Sequence of chain 1.A:
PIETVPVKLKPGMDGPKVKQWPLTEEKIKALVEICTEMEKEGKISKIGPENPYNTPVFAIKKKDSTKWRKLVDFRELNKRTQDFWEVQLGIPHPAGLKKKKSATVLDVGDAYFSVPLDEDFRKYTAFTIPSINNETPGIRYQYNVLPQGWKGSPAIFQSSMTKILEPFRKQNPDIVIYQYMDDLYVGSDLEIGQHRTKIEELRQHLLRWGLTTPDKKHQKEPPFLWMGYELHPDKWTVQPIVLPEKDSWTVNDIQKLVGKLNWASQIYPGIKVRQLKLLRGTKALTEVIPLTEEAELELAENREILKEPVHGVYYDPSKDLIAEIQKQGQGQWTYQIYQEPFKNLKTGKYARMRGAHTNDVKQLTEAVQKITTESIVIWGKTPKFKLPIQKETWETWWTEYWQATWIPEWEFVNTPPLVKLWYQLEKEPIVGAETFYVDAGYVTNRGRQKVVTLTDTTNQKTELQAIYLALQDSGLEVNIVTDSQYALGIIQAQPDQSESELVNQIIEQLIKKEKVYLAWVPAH

This small molecule binds to this protein.
Small molecule (SMILES): CC(C)=CCOc1cc(NC(=S)c2ccoc2C)ccc1Cl

Binding-site contacts:
Ligand atom C11 contacts residue VAL179 of chain 1.A at 3.2 Å (hydrophobic).
Ligand atom C4 contacts residue TYR318 of chain 1.A at 3.9 Å (hydrophobic).
Ligand atom CG contacts residue TRP229 of chain 1.A at 3.9 Å (hydrophobic).
Ligand atom N contacts residue LYS103 of chain 1.A at 3.4 Å.
Ligand atom C contacts residue LYS103 of chain 1.A at 3.5 Å.
Ligand atom C4 contacts residue HIS235 of chain 1.A at 3.7 Å.
Ligand atom O7 contacts residue TYR181 of chain 1.A at 3.4 Å.
Ligand atom CG contacts residue TYR188 of chain 1.A at 3.5 Å (hydrophobic).
Ligand atom C8 contacts residue VAL179 of chain 1.A at 3.4 Å (hydrophobic).
Ligand atom C2 contacts residue LEU100 of chain 1.A at 3.9 Å (hydrophobic).
Ligand atom CF contacts residue TYR181 of chain 1.A at 3.7 Å (hydrophobic).
Ligand atom N contacts residue LYS101 of chain 1.A at 2.8 Å (salt-bridge).
Ligand atom OB contacts residue PHE227 of chain 1.A at 3.9 Å.
Ligand atom CG contacts residue LEU234 of chain 1.A at 3.9 Å (hydrophobic).
Ligand atom C10 contacts residue VAL179 of chain 1.A at 3.7 Å (hydrophobic).
Ligand atom CL contacts residue PHE227 of chain 1.A at 3.6 Å.
Ligand atom C9 contacts residue VAL179 of chain 1.A at 3.5 Å (hydrophobic).
Ligand atom O7 contacts residue TYR188 of chain 1.A at 3.8 Å.
Ligand atom N contacts residue LEU100 of chain 1.A at 3.8 Å.
Ligand atom CL contacts residue LEU234 of chain 1.A at 3.2 Å.
Ligand atom C contacts residue LYS101 of chain 1.A at 3.6 Å.
Ligand atom C11 contacts residue GLY190 of chain 1.A at 3.5 Å.
Ligand atom CA contacts residue LEU100 of chain 1.A at 3.7 Å (hydrophobic).
Ligand atom C11 contacts residue TYR188 of chain 1.A at 3.5 Å (hydrophobic).
Ligand atom C5 contacts residue TYR318 of chain 1.A at 3.8 Å (hydrophobic).
Ligand atom C1 contacts residue LYS101 of chain 1.A at 3.7 Å.
Ligand atom C1 contacts residue LYS103 of chain 1.A at 3.8 Å.
Ligand atom C5 contacts residue PRO236 of chain 1.A at 3.6 Å (hydrophobic).
Ligand atom C6 contacts residue LYS101 of chain 1.A at 3.6 Å.
Ligand atom O7 contacts residue VAL179 of chain 1.A at 3.5 Å.
Ligand atom C5 contacts residue HIS235 of chain 1.A at 3.4 Å.
Ligand atom S contacts residue LYS101 of chain 1.A at 3.4 Å (salt-bridge).
Ligand atom CL contacts residue HIS235 of chain 1.A at 3.2 Å.
Ligand atom S contacts residue LYS103 of chain 1.A at 3.4 Å.
Ligand atom CF contacts residue TRP229 of chain 1.A at 3.9 Å (hydrophobic).
Ligand atom C10 contacts residue GLY190 of chain 1.A at 3.5 Å.
Ligand atom CL contacts residue PRO236 of chain 1.A at 3.8 Å.
Ligand atom C6 contacts residue LYS103 of chain 1.A at 3.6 Å.
Ligand atom CC contacts residue TYR188 of chain 1.A at 3.6 Å (hydrophobic).
Ligand atom CA contacts residue GLU138 of chain 1.B at 3.9 Å.

Sequence of chain 1.B:
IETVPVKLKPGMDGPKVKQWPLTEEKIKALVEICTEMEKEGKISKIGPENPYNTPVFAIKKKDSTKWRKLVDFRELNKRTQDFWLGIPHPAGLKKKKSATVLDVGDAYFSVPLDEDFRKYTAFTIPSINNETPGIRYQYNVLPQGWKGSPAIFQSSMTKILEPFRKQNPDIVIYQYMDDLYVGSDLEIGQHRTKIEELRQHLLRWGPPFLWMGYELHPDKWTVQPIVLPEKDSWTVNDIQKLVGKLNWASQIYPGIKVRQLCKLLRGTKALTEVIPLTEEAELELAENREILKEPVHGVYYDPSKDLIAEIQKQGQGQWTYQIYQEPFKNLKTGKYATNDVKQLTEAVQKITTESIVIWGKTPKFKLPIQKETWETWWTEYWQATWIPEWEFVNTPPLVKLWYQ